Sequence of chain 1.C:
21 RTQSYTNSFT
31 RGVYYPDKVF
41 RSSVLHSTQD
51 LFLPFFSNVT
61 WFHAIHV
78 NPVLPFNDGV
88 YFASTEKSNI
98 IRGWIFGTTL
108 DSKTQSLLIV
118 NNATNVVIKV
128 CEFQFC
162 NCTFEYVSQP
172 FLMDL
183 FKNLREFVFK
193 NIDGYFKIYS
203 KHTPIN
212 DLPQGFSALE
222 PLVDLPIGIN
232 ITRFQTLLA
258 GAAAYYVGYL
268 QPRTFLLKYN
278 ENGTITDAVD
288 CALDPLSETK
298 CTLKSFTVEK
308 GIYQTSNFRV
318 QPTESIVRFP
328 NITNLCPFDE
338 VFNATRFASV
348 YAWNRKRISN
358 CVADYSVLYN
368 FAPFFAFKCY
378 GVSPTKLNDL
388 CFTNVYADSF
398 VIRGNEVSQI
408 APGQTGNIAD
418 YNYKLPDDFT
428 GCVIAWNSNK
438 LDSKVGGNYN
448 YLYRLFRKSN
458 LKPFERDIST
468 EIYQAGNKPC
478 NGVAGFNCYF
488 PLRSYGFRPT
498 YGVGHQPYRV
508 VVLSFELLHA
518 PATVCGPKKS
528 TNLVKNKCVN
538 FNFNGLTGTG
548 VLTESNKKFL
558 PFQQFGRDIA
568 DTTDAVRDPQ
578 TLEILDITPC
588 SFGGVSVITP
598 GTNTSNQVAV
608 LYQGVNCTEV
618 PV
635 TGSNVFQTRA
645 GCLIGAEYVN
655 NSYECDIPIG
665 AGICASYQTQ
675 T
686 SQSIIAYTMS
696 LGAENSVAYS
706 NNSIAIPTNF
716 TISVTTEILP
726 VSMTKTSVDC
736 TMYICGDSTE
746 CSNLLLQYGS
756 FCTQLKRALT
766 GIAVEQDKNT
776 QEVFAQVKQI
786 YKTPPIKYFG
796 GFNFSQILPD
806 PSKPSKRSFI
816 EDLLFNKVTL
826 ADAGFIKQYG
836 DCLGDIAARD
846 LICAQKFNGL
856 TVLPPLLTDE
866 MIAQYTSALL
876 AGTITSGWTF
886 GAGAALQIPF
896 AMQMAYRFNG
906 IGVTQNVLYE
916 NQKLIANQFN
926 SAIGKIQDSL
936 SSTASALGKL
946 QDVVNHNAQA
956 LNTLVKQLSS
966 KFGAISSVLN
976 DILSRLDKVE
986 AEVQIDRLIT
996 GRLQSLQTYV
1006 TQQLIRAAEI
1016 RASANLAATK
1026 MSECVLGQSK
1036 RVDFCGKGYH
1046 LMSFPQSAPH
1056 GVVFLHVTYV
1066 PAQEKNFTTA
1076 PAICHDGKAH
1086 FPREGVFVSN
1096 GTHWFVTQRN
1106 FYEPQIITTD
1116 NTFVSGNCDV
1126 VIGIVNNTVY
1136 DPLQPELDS

Binding-site contacts:
Ligand atom O5 contacts residue TYR25 of chain 1.C at 3.7 Å.
Ligand atom N2 contacts residue ASN58 of chain 1.C at 2.9 Å (h-bond).
Ligand atom O6 contacts residue TYR25 of chain 1.C at 3.3 Å.
Ligand atom C5 contacts residue ASN58 of chain 1.C at 3.7 Å.
Ligand atom C6 contacts residue TYR25 of chain 1.C at 4.1 Å (hydrophobic).
Ligand atom C2 contacts residue ASN58 of chain 1.C at 2.5 Å.
Ligand atom C4 contacts residue ASN58 of chain 1.C at 4.3 Å.
Ligand atom C7 contacts residue ASN58 of chain 1.C at 3.5 Å.
Ligand atom C3 contacts residue ASN58 of chain 1.C at 3.8 Å.
Ligand atom O7 contacts residue ASN58 of chain 1.C at 3.8 Å.
Ligand atom C1 contacts residue TYR25 of chain 1.C at 4.0 Å (hydrophobic).
Ligand atom O5 contacts residue ASN58 of chain 1.C at 2.5 Å (h-bond).
Ligand atom C1 contacts residue ASN58 of chain 1.C at 1.4 Å.
Ligand atom C5 contacts residue TYR25 of chain 1.C at 4.2 Å (hydrophobic).

A small-molecule ligand and the protein it binds are described below.
Small molecule (SMILES): CC(=O)N[C@@H]1[C@@H](O)[C@H](O)[C@@H](CO)O[C@H]1O